A protein and the small-molecule ligand that binds it are described below.
Small molecule (SMILES): OC[C@H]1C[C@@H](Nc2ncnc3ccccc23)[C@H](O)[C@@H]1O

Binding-site contacts:
Ligand atom O2 contacts residue LYS276 of chain 1.A at 2.9 Å (salt-bridge).
Ligand atom C13 contacts residue SER280 of chain 1.A at 3.6 Å.
Ligand atom C5 contacts residue TYR20 of chain 1.A at 4.1 Å (hydrophobic).
Ligand atom O1 contacts residue LYS276 of chain 1.A at 3.0 Å (salt-bridge).
Ligand atom C8 contacts residue SER280 of chain 1.A at 3.7 Å.
Ligand atom C contacts residue LYS276 of chain 1.A at 4.0 Å.
Ligand atom N2 contacts residue ARG347 of chain 1.A at 4.0 Å.
Ligand atom C8 contacts residue ARG277 of chain 1.A at 3.8 Å.
Ligand atom N contacts residue GLY344 of chain 1.A at 3.8 Å.
Ligand atom C3 contacts residue SER345 of chain 1.A at 3.9 Å.
Ligand atom C8 contacts residue ARG347 of chain 1.A at 3.9 Å.
Ligand atom C4 contacts residue GLY344 of chain 1.A at 3.8 Å.
Ligand atom C9 contacts residue GLY344 of chain 1.A at 3.9 Å.
Ligand atom C9 contacts residue ARG347 of chain 1.A at 4.0 Å.
Ligand atom C11 contacts residue ARG347 of chain 1.A at 3.5 Å.
Ligand atom N2 contacts residue ARG277 of chain 1.A at 4.0 Å.
Ligand atom C1 contacts residue GLU273 of chain 1.A at 3.5 Å.
Ligand atom C13 contacts residue ARG277 of chain 1.A at 3.8 Å.
Ligand atom C6 contacts residue ARG277 of chain 1.A at 4.0 Å.
Ligand atom O2 contacts residue GLU273 of chain 1.A at 2.5 Å (salt-bridge).
Ligand atom N1 contacts residue GLY344 of chain 1.A at 3.6 Å.
Ligand atom O1 contacts residue GLY235 of chain 1.A at 3.2 Å.
Ligand atom C7 contacts residue SER280 of chain 1.A at 3.6 Å.
Ligand atom C10 contacts residue ARG347 of chain 1.A at 3.8 Å.
Ligand atom C9 contacts residue ARG277 of chain 1.A at 3.6 Å.
Ligand atom C10 contacts residue ARG277 of chain 1.A at 3.8 Å.
Ligand atom C contacts residue SER345 of chain 1.A at 4.1 Å.
Ligand atom N1 contacts residue LYS276 of chain 1.A at 3.9 Å.
Ligand atom N2 contacts residue SER280 of chain 1.A at 2.7 Å (h-bond).
Ligand atom C4 contacts residue SER345 of chain 1.A at 3.8 Å.
Ligand atom C13 contacts residue ARG347 of chain 1.A at 3.7 Å.
Ligand atom C7 contacts residue GLY344 of chain 1.A at 4.1 Å.
Ligand atom O contacts residue TYR20 of chain 1.A at 3.9 Å.
Ligand atom C11 contacts residue ARG277 of chain 1.A at 4.1 Å.
Ligand atom C5 contacts residue GLY207 of chain 1.A at 4.0 Å.
Ligand atom C1 contacts residue LYS276 of chain 1.A at 3.8 Å.
Ligand atom C12 contacts residue ARG347 of chain 1.A at 3.5 Å.
Ligand atom C7 contacts residue ILE348 of chain 1.A at 3.8 Å (hydrophobic).
Ligand atom C2 contacts residue LYS276 of chain 1.A at 4.0 Å.
Ligand atom C6 contacts residue GLY344 of chain 1.A at 3.5 Å.

Sequence of chain 1.A:
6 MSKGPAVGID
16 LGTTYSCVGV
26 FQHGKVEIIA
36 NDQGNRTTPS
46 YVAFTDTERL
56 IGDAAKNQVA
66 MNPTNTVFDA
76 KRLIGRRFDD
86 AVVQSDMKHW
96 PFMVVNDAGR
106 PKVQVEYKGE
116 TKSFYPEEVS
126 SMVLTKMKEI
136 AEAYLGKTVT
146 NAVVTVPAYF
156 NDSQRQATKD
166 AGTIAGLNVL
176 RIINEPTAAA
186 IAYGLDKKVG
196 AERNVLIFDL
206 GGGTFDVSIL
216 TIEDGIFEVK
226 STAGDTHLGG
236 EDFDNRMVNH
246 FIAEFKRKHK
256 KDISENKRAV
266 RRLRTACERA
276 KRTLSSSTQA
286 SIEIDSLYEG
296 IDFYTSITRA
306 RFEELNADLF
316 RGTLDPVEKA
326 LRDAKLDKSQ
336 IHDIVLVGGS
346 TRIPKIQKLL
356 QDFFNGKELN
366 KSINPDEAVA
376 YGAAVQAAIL